A small-molecule ligand and the protein it binds are described below.
Small molecule (SMILES): CNCc1cc(C#N)cc(OCc2ccc3c(C)cc(N)nc3c2)c1

Sequence of chain 1.B:
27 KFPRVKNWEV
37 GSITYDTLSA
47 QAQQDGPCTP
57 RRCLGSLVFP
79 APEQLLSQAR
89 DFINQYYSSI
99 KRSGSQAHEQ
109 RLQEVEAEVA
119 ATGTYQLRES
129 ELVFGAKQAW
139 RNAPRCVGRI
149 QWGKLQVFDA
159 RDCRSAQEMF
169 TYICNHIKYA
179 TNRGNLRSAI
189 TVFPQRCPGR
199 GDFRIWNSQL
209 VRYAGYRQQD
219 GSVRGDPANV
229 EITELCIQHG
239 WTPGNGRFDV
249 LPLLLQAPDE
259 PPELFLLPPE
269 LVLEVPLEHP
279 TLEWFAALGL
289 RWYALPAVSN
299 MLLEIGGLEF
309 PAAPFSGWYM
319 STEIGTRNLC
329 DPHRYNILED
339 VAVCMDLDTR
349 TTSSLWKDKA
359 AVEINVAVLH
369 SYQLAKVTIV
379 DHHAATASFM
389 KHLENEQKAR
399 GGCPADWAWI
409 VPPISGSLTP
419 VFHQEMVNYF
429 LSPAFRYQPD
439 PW

Binding-site contacts:
Ligand atom O13 contacts residue HIS421 of chain 1.A at 3.6 Å.
Ligand atom C07 contacts residue TRP34 of chain 1.A at 3.9 Å (hydrophobic).
Ligand atom C11 contacts residue SER62 of chain 1.B at 3.2 Å.
Ligand atom C10 contacts residue PHE420 of chain 1.A at 3.8 Å (hydrophobic).
Ligand atom C06 contacts residue VAL64 of chain 1.B at 3.6 Å (hydrophobic).
Ligand atom C06 contacts residue PHE420 of chain 1.A at 3.8 Å (hydrophobic).
Ligand atom C03 contacts residue TRP405 of chain 1.A at 3.4 Å (hydrophobic).
Ligand atom C11 contacts residue PHE420 of chain 1.A at 3.6 Å (hydrophobic).
Ligand atom C22 contacts residue HIS421 of chain 1.A at 3.3 Å.
Ligand atom C09 contacts residue TRP407 of chain 1.B at 3.4 Å (hydrophobic).
Ligand atom N02 contacts residue PHE420 of chain 1.A at 3.8 Å.
Ligand atom C03 contacts residue ALA406 of chain 1.B at 3.6 Å (hydrophobic).
Ligand atom N31 contacts residue PRO330 of chain 1.B at 3.4 Å.
Ligand atom C02 contacts residue TRP407 of chain 1.B at 3.4 Å (hydrophobic).
Ligand atom C02 contacts residue PHE420 of chain 1.A at 3.7 Å (hydrophobic).
Ligand atom C23 contacts residue TRP34 of chain 1.A at 3.9 Å (hydrophobic).
Ligand atom N01 contacts residue TRP407 of chain 1.B at 3.3 Å.
Ligand atom C05 contacts residue PHE420 of chain 1.A at 3.9 Å (hydrophobic).
Ligand atom C21 contacts residue HIS421 of chain 1.A at 3.9 Å.
Ligand atom N02 contacts residue TRP407 of chain 1.B at 3.5 Å.
Ligand atom C04 contacts residue TRP405 of chain 1.A at 3.6 Å (hydrophobic).
Ligand atom O13 contacts residue TRP34 of chain 1.A at 3.3 Å.
Ligand atom N02 contacts residue ALA406 of chain 1.B at 2.2 Å (h-bond).
Ligand atom C11 contacts residue TRP405 of chain 1.A at 3.4 Å (hydrophobic).
Ligand atom C07 contacts residue VAL64 of chain 1.B at 3.5 Å (hydrophobic).
Ligand atom C10 contacts residue TRP407 of chain 1.B at 3.3 Å (hydrophobic).
Ligand atom C21 contacts residue TRP34 of chain 1.A at 3.6 Å (hydrophobic).
Ligand atom N01 contacts residue PHE420 of chain 1.A at 3.6 Å.
Ligand atom C22 contacts residue TRP34 of chain 1.A at 3.9 Å (hydrophobic).
Ligand atom C30 contacts residue ASP329 of chain 1.B at 3.7 Å.
Ligand atom C04 contacts residue PHE420 of chain 1.A at 3.8 Å (hydrophobic).
Ligand atom N31 contacts residue GLU35 of chain 1.A at 3.6 Å.
Ligand atom N31 contacts residue HIS331 of chain 1.B at 3.9 Å.
Ligand atom C05 contacts residue TRP407 of chain 1.B at 3.7 Å (hydrophobic).
Ligand atom C08 contacts residue HIS421 of chain 1.A at 3.7 Å.
Ligand atom C03 contacts residue TRP407 of chain 1.B at 3.6 Å (hydrophobic).
Ligand atom C02 contacts residue ALA406 of chain 1.B at 3.3 Å (hydrophobic).
Ligand atom C29 contacts residue TRP34 of chain 1.A at 3.7 Å (hydrophobic).
Ligand atom C12 contacts residue HIS421 of chain 1.A at 3.7 Å.
Ligand atom N31 contacts residue ASP329 of chain 1.B at 3.7 Å.

Sequence of chain 1.A:
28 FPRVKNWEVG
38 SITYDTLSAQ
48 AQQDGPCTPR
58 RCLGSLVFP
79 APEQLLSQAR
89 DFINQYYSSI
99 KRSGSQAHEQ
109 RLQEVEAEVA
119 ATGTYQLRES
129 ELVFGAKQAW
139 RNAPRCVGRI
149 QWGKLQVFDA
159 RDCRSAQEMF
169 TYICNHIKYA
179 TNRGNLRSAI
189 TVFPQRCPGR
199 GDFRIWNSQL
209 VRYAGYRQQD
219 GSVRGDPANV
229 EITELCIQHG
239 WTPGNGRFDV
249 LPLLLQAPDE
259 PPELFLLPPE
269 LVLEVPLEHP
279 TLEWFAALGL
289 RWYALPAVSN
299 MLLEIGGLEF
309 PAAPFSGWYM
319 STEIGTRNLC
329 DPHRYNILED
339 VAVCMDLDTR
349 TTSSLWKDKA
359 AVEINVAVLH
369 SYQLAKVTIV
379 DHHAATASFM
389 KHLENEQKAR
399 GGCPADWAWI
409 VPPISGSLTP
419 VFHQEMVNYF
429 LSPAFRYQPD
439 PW